The small molecule below binds the protein below.
Small molecule (SMILES): OC[C@H]1O[C@H](O[C@H]2[C@H](O)[C@@H](O)[C@@H](O[C@H]3[C@H](O)[C@@H](O)[C@@H](O[C@H]4[C@H](O)[C@@H](O)[C@@H](O)O[C@@H]4CO)O[C@@H]3CO)O[C@@H]2CO)[C@H](O)[C@@H](O)[C@@H]1O

Binding-site contacts:
Ligand atom O4 contacts residue ASP591 of chain 1.A at 3.7 Å.
Ligand atom O2 contacts residue PRO707 of chain 1.A at 2.7 Å (h-bond).
Ligand atom C2 contacts residue ASP591 of chain 1.A at 3.3 Å.
Ligand atom C5 contacts residue SER737 of chain 1.A at 4.0 Å.
Ligand atom C1 contacts residue TRP593 of chain 1.A at 3.9 Å (hydrophobic).
Ligand atom O3 contacts residue ASP591 of chain 1.A at 3.3 Å (salt-bridge).
Ligand atom O6 contacts residue SER737 of chain 1.A at 2.8 Å (h-bond).
Ligand atom C3 contacts residue ASP591 of chain 1.A at 3.6 Å.
Ligand atom O6 contacts residue TRP593 of chain 1.A at 4.1 Å.
Ligand atom C4 contacts residue PRO709 of chain 1.A at 4.1 Å (hydrophobic).
Ligand atom C4 contacts residue MET739 of chain 1.A at 4.4 Å (hydrophobic).
Ligand atom O3 contacts residue PRO707 of chain 1.A at 3.7 Å.
Ligand atom C2 contacts residue PRO707 of chain 1.A at 3.2 Å (hydrophobic).
Ligand atom C3 contacts residue TRP593 of chain 1.A at 4.1 Å (hydrophobic).
Ligand atom C6 contacts residue SER737 of chain 1.A at 3.4 Å.
Ligand atom C5 contacts residue TRP593 of chain 1.A at 4.1 Å (hydrophobic).
Ligand atom O5 contacts residue PRO765 of chain 1.A at 3.6 Å.
Ligand atom O2 contacts residue ASP591 of chain 1.A at 2.5 Å (salt-bridge).
Ligand atom O3 contacts residue TRP593 of chain 1.A at 4.0 Å.
Ligand atom O5 contacts residue SER737 of chain 1.A at 3.5 Å.
Ligand atom O3 contacts residue PRO709 of chain 1.A at 3.2 Å.
Ligand atom C6 contacts residue TRP593 of chain 1.A at 3.7 Å (hydrophobic).
Ligand atom C2 contacts residue TRP593 of chain 1.A at 3.9 Å (hydrophobic).
Ligand atom C3 contacts residue GLN594 of chain 1.A at 3.9 Å.
Ligand atom C4 contacts residue ASP591 of chain 1.A at 4.3 Å.
Ligand atom O3 contacts residue GLN594 of chain 1.A at 2.9 Å (h-bond).
Ligand atom C4 contacts residue TRP593 of chain 1.A at 3.7 Å (hydrophobic).
Ligand atom C2 contacts residue GLN594 of chain 1.A at 3.7 Å.
Ligand atom C2 contacts residue PRO765 of chain 1.A at 3.7 Å (hydrophobic).
Ligand atom O5 contacts residue TRP593 of chain 1.A at 3.5 Å.
Ligand atom O2 contacts residue PRO709 of chain 1.A at 3.4 Å.
Ligand atom C1 contacts residue MET739 of chain 1.A at 4.2 Å (hydrophobic).
Ligand atom C1 contacts residue ASP591 of chain 1.A at 3.3 Å.
Ligand atom O2 contacts residue GLN594 of chain 1.A at 3.0 Å (h-bond).
Ligand atom C2 contacts residue PRO709 of chain 1.A at 4.3 Å (hydrophobic).
Ligand atom C1 contacts residue PRO765 of chain 1.A at 3.9 Å (hydrophobic).
Ligand atom C3 contacts residue PRO709 of chain 1.A at 4.1 Å (hydrophobic).
Ligand atom C3 contacts residue PRO707 of chain 1.A at 4.1 Å (hydrophobic).
Ligand atom O2 contacts residue PRO765 of chain 1.A at 4.2 Å.
Ligand atom O6 contacts residue MET739 of chain 1.A at 3.2 Å (h-bond).

Sequence of chain 1.A:
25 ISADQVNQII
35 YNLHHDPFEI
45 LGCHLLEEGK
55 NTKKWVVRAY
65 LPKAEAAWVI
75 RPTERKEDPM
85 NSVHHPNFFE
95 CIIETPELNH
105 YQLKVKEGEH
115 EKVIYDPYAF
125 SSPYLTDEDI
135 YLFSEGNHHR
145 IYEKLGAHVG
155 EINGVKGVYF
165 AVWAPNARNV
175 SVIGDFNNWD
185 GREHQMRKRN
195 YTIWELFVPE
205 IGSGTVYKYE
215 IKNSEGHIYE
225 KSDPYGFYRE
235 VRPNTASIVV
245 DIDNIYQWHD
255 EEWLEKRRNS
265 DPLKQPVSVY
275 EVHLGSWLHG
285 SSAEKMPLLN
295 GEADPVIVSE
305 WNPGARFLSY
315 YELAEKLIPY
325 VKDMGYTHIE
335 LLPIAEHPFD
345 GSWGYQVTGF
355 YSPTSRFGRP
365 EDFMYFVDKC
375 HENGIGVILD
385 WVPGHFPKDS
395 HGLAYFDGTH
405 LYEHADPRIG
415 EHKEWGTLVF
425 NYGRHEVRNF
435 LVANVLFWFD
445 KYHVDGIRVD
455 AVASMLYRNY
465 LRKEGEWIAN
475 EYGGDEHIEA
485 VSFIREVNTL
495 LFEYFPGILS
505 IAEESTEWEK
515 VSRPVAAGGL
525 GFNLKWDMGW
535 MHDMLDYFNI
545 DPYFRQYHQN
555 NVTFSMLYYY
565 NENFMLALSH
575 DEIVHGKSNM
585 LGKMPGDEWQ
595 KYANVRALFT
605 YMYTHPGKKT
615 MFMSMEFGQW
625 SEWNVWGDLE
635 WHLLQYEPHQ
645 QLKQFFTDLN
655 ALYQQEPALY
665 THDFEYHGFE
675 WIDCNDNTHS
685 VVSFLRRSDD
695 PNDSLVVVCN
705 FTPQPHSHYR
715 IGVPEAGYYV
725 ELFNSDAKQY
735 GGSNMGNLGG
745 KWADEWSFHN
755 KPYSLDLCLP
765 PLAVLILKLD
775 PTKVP